Sequence of chain 14.A:
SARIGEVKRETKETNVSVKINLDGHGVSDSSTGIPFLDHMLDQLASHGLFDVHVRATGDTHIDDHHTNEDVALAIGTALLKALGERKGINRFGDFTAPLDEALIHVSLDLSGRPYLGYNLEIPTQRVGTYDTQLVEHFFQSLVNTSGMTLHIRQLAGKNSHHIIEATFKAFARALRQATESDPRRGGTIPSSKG

Sequence of chain 13.A:
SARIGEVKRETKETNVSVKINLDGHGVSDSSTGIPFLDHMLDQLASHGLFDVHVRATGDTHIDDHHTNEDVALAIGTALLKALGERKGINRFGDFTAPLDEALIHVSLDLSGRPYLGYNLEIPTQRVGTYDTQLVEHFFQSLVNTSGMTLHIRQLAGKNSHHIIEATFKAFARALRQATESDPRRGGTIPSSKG

A protein and the small-molecule ligand that binds it are described below.
Small molecule (SMILES): O=P(O)(O)C[C@H](O)Cn1cncn1

Sequence of chain 24.A:
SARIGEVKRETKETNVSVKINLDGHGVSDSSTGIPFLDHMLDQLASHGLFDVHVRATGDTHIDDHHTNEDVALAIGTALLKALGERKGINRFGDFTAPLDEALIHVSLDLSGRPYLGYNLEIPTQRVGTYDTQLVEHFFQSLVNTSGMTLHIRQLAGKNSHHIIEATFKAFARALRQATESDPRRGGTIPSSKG

Binding-site contacts:
Ligand atom O13 contacts residue 5DL1 of chain 14.D at 0.7 Å (h-bond).
Ligand atom O10 contacts residue 5DL1 of chain 14.D at 0.5 Å (h-bond).
Ligand atom C5 contacts residue MN1 of chain 14.B at 3.2 Å.
Ligand atom O10 contacts residue ARG97 of chain 14.A at 3.2 Å (salt-bridge).
Ligand atom O10 contacts residue LYS175 of chain 13.A at 2.6 Å (salt-bridge).
Ligand atom O12 contacts residue LYS199 of chain 14.A at 2.7 Å (salt-bridge).
Ligand atom P9 contacts residue 5DL1 of chain 14.D at 0.2 Å.
Ligand atom C3 contacts residue MN1 of chain 14.C at 3.2 Å.
Ligand atom N2 contacts residue EDO1 of chain 24.J at 2.9 Å.
Ligand atom N1 contacts residue HIS72 of chain 24.A at 3.1 Å (h-bond).
Ligand atom C7 contacts residue 5DL1 of chain 14.D at 0.5 Å.
Ligand atom O12 contacts residue 5DL1 of chain 14.D at 0.1 Å (h-bond).
Ligand atom C7 contacts residue GLU171 of chain 13.A at 3.0 Å.
Ligand atom O11 contacts residue 5DL1 of chain 14.D at 0.3 Å (h-bond).
Ligand atom O13 contacts residue GLU171 of chain 13.A at 2.7 Å (salt-bridge).
Ligand atom N4 contacts residue HIS71 of chain 24.A at 3.1 Å (h-bond).
Ligand atom N4 contacts residue GLU75 of chain 24.A at 3.2 Å (salt-bridge).
Ligand atom O11 contacts residue ARG97 of chain 14.A at 2.9 Å (salt-bridge).
Ligand atom O12 contacts residue ARG119 of chain 14.A at 2.9 Å (salt-bridge).
Ligand atom O10 contacts residue ARG119 of chain 14.A at 3.1 Å (salt-bridge).
Ligand atom N1 contacts residue MN1 of chain 14.B at 2.2 Å.
Ligand atom C7 contacts residue MN1 of chain 14.B at 3.3 Å.
Ligand atom N1 contacts residue 5DL1 of chain 14.D at 0.4 Å (h-bond).
Ligand atom C3 contacts residue EDO1 of chain 24.J at 2.9 Å.
Ligand atom N1 contacts residue HIS167 of chain 13.A at 3.3 Å (h-bond).
Ligand atom C6 contacts residue EDO1 of chain 24.J at 2.7 Å.
Ligand atom N4 contacts residue MN1 of chain 14.C at 2.3 Å.
Ligand atom O13 contacts residue HIS45 of chain 13.A at 3.2 Å (h-bond).
Ligand atom C8 contacts residue 5DL1 of chain 14.D at 0.3 Å.
Ligand atom C6 contacts residue 5DL1 of chain 14.D at 1.1 Å.
Ligand atom C3 contacts residue 5DL1 of chain 14.D at 0.6 Å.
Ligand atom N4 contacts residue 5DL1 of chain 14.D at 0.1 Å (h-bond).
Ligand atom C5 contacts residue HIS71 of chain 24.A at 3.3 Å.
Ligand atom C5 contacts residue 5DL1 of chain 14.D at 0.3 Å.
Ligand atom C5 contacts residue HIS167 of chain 13.A at 3.3 Å.
Ligand atom N2 contacts residue 5DL1 of chain 14.D at 0.8 Å (h-bond).
Ligand atom N1 contacts residue GLU171 of chain 13.A at 3.3 Å (salt-bridge).
Ligand atom O13 contacts residue MN1 of chain 14.B at 2.2 Å.
Ligand atom O11 contacts residue SER197 of chain 14.A at 2.7 Å (h-bond).
Ligand atom O13 contacts residue GLU19 of chain 24.A at 3.2 Å (salt-bridge).